Sequence of chain 1.A:
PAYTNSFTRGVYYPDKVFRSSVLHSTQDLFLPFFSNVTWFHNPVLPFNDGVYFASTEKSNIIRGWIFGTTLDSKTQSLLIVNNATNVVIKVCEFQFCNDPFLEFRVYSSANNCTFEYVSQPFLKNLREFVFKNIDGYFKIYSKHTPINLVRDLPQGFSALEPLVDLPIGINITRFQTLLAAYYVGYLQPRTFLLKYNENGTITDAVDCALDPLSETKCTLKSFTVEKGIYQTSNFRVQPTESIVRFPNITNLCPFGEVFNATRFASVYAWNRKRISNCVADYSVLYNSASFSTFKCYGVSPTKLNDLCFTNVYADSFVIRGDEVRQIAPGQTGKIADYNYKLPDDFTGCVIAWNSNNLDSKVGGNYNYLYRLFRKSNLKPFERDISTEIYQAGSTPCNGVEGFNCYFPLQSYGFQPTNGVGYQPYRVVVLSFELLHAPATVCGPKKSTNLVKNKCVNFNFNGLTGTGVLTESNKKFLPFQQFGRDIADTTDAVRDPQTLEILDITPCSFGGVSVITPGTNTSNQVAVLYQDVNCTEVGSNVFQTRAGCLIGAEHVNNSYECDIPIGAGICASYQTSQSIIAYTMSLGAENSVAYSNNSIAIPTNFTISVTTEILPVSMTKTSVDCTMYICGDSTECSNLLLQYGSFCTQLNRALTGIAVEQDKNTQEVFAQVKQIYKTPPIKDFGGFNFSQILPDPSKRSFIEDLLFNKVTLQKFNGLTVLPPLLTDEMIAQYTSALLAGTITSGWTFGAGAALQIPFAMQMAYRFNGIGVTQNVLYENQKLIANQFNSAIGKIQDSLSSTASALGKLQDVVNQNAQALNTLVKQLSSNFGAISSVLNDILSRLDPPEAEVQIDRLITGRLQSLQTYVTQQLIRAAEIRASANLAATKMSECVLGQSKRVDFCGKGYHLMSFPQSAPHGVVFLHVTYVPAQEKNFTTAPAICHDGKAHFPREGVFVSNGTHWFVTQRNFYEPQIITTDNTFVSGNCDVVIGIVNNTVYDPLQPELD

A protein and the small-molecule ligand that binds it are described below.
Small molecule (SMILES): CC(=O)N[C@@H]1[C@@H](O)[C@H](O)[C@@H](CO)O[C@H]1O

Binding-site contacts:
Ligand atom O7 contacts residue ASN234 of chain 1.A at 3.1 Å (h-bond).
Ligand atom C7 contacts residue ASN234 of chain 1.A at 3.2 Å.
Ligand atom C4 contacts residue ASN234 of chain 1.A at 4.2 Å.
Ligand atom C5 contacts residue ASN234 of chain 1.A at 3.7 Å.
Ligand atom C1 contacts residue ASN234 of chain 1.A at 1.4 Å.
Ligand atom C2 contacts residue ASN234 of chain 1.A at 2.5 Å.
Ligand atom C8 contacts residue ASN234 of chain 1.A at 4.4 Å.
Ligand atom O5 contacts residue ASN234 of chain 1.A at 2.4 Å (h-bond).
Ligand atom N2 contacts residue ASN234 of chain 1.A at 2.9 Å (h-bond).
Ligand atom C3 contacts residue ASN234 of chain 1.A at 3.8 Å.